Sequence of chain 1.A:
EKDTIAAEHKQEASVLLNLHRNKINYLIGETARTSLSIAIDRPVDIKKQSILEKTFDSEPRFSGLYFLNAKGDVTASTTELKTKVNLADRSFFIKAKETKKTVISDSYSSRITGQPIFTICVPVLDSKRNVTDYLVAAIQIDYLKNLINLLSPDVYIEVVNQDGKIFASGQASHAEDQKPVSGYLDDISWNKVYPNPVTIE

The small molecule below binds the protein below.
Small molecule (SMILES): CC(=O)C(=O)O

Binding-site contacts:
Ligand atom O contacts residue ILE120 of chain 1.A at 3.9 Å.
Ligand atom CA contacts residue SER118 of chain 1.A at 4.0 Å.
Ligand atom C contacts residue SER118 of chain 1.A at 4.3 Å.
Ligand atom O3 contacts residue ARG119 of chain 1.A at 3.9 Å.
Ligand atom O3 contacts residue SER118 of chain 1.A at 2.8 Å (h-bond).
Ligand atom O3 contacts residue TYR116 of chain 1.A at 4.2 Å.
Ligand atom C contacts residue TYR116 of chain 1.A at 3.3 Å (hydrophobic).
Ligand atom CB contacts residue TYR74 of chain 1.A at 3.9 Å (hydrophobic).
Ligand atom CA contacts residue TYR116 of chain 1.A at 3.4 Å (hydrophobic).
Ligand atom CB contacts residue TYR116 of chain 1.A at 3.5 Å (hydrophobic).
Ligand atom CB contacts residue LEU95 of chain 1.A at 3.9 Å (hydrophobic).
Ligand atom OXT contacts residue PHE100 of chain 1.A at 4.2 Å.
Ligand atom O contacts residue SER118 of chain 1.A at 3.7 Å.
Ligand atom OXT contacts residue LEU95 of chain 1.A at 3.7 Å.
Ligand atom CB contacts residue VAL144 of chain 1.A at 4.1 Å (hydrophobic).
Ligand atom C contacts residue ARG98 of chain 1.A at 3.8 Å.
Ligand atom O contacts residue LEU95 of chain 1.A at 3.8 Å.
Ligand atom O3 contacts residue ILE125 of chain 1.A at 3.2 Å.
Ligand atom O3 contacts residue TYR74 of chain 1.A at 4.4 Å.
Ligand atom CB contacts residue THR127 of chain 1.A at 4.2 Å.
Ligand atom OXT contacts residue TYR116 of chain 1.A at 2.6 Å (h-bond).
Ligand atom CB contacts residue ILE125 of chain 1.A at 4.3 Å (hydrophobic).
Ligand atom CA contacts residue ILE120 of chain 1.A at 4.5 Å (hydrophobic).
Ligand atom O contacts residue ARG119 of chain 1.A at 2.6 Å (salt-bridge).
Ligand atom O contacts residue TYR116 of chain 1.A at 3.9 Å.
Ligand atom C contacts residue ARG119 of chain 1.A at 3.7 Å.
Ligand atom CA contacts residue ILE125 of chain 1.A at 3.8 Å (hydrophobic).
Ligand atom C contacts residue LEU95 of chain 1.A at 3.8 Å (hydrophobic).
Ligand atom C contacts residue ILE125 of chain 1.A at 4.5 Å (hydrophobic).
Ligand atom OXT contacts residue ARG98 of chain 1.A at 3.0 Å (salt-bridge).
Ligand atom O3 contacts residue ILE120 of chain 1.A at 4.2 Å.
Ligand atom CA contacts residue ARG119 of chain 1.A at 4.3 Å.
Ligand atom O contacts residue ARG98 of chain 1.A at 3.2 Å (salt-bridge).